This small molecule binds to this protein.
Small molecule (SMILES): Cc1ccc(-c2ccc(CN3CCN(C)CC3)cc2)cc1Nc1nc(-c2nccc(N)n2)cs1

Sequence of chain 1.A:
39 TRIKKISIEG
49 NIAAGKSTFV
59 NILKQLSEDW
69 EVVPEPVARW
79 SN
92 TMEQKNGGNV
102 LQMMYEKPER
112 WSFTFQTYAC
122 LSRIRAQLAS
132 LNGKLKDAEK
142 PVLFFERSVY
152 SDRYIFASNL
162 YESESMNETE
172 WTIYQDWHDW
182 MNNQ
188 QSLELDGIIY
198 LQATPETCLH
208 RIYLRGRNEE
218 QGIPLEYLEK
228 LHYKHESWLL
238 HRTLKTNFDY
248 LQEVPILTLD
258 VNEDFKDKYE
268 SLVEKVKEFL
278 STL

Binding-site contacts:
Ligand atom C1 contacts residue GLN117 of chain 1.A at 3.9 Å.
Ligand atom C4 contacts residue GLN117 of chain 1.A at 3.8 Å.
Ligand atom C1 contacts residue PHE157 of chain 1.A at 3.6 Å (hydrophobic).
Ligand atom C3 contacts residue VAL75 of chain 1.A at 3.9 Å (hydrophobic).
Ligand atom C2 contacts residue ARG148 of chain 1.A at 3.8 Å.
Ligand atom C14 contacts residue TYR106 of chain 1.A at 3.5 Å (hydrophobic).
Ligand atom C14 contacts residue MET105 of chain 1.A at 3.9 Å (hydrophobic).
Ligand atom C2 contacts residue GLU73 of chain 1.A at 3.7 Å.
Ligand atom C26 contacts residue SER164 of chain 1.A at 3.0 Å.
Ligand atom C4 contacts residue PHE157 of chain 1.A at 3.6 Å (hydrophobic).
Ligand atom N1 contacts residue VAL75 of chain 1.A at 3.8 Å.
Ligand atom N7 contacts residue ASP153 of chain 1.A at 3.0 Å (salt-bridge).
Ligand atom N3 contacts residue PHE116 of chain 1.A at 3.5 Å.
Ligand atom C7 contacts residue LEU161 of chain 1.A at 3.9 Å (hydrophobic).
Ligand atom C6 contacts residue PHE116 of chain 1.A at 3.5 Å (hydrophobic).
Ligand atom N7 contacts residue PHE157 of chain 1.A at 3.6 Å.
Ligand atom C24 contacts residue SER164 of chain 1.A at 3.2 Å.
Ligand atom N7 contacts residue GLN117 of chain 1.A at 3.0 Å (h-bond).
Ligand atom S1 contacts residue TYR224 of chain 1.A at 3.9 Å.
Ligand atom N2 contacts residue PHE157 of chain 1.A at 3.3 Å.
Ligand atom C3 contacts residue ASP153 of chain 1.A at 3.8 Å.
Ligand atom C5 contacts residue PHE116 of chain 1.A at 3.5 Å (hydrophobic).
Ligand atom C11 contacts residue MET105 of chain 1.A at 3.5 Å (hydrophobic).
Ligand atom C7 contacts residue PHE157 of chain 1.A at 3.8 Å (hydrophobic).
Ligand atom C25 contacts residue PRO109 of chain 1.A at 3.8 Å (hydrophobic).
Ligand atom N6 contacts residue SER164 of chain 1.A at 3.3 Å (h-bond).
Ligand atom C5 contacts residue PHE157 of chain 1.A at 3.8 Å (hydrophobic).
Ligand atom C3 contacts residue GLU73 of chain 1.A at 3.6 Å.
Ligand atom C23 contacts residue SER164 of chain 1.A at 3.3 Å.
Ligand atom S1 contacts residue PHE116 of chain 1.A at 3.7 Å.
Ligand atom N2 contacts residue GLN117 of chain 1.A at 3.0 Å (h-bond).
Ligand atom C14 contacts residue LEU102 of chain 1.A at 3.8 Å (hydrophobic).
Ligand atom C24 contacts residue SER166 of chain 1.A at 3.0 Å.
Ligand atom C2 contacts residue VAL75 of chain 1.A at 3.8 Å (hydrophobic).
Ligand atom C25 contacts residue SER166 of chain 1.A at 3.4 Å.
Ligand atom C7 contacts residue PHE116 of chain 1.A at 3.6 Å (hydrophobic).
Ligand atom C12 contacts residue MET105 of chain 1.A at 3.6 Å (hydrophobic).
Ligand atom C7 contacts residue GLN117 of chain 1.A at 3.5 Å.
Ligand atom C4 contacts residue ASP153 of chain 1.A at 3.8 Å.
Ligand atom C12 contacts residue TYR106 of chain 1.A at 3.5 Å (hydrophobic).